Binding-site contacts:
Ligand atom O7 contacts residue LEU46 of chain 1.B at 4.5 Å.
Ligand atom O7 contacts residue ASN53 of chain 1.B at 3.3 Å (h-bond).
Ligand atom C1 contacts residue ASN53 of chain 1.B at 1.4 Å.
Ligand atom C4 contacts residue ASN53 of chain 1.B at 4.2 Å.
Ligand atom C8 contacts residue LEU46 of chain 1.B at 4.0 Å (hydrophobic).
Ligand atom C3 contacts residue ASN53 of chain 1.B at 3.8 Å.
Ligand atom O5 contacts residue ASN53 of chain 1.B at 2.4 Å (h-bond).
Ligand atom C2 contacts residue ASN53 of chain 1.B at 2.4 Å.
Ligand atom N2 contacts residue ASN53 of chain 1.B at 2.9 Å (h-bond).
Ligand atom C7 contacts residue LEU46 of chain 1.B at 4.1 Å (hydrophobic).
Ligand atom C5 contacts residue ASN53 of chain 1.B at 3.6 Å.
Ligand atom N2 contacts residue LEU46 of chain 1.B at 4.3 Å.
Ligand atom C7 contacts residue ASN53 of chain 1.B at 3.4 Å.

Sequence of chain 1.B:
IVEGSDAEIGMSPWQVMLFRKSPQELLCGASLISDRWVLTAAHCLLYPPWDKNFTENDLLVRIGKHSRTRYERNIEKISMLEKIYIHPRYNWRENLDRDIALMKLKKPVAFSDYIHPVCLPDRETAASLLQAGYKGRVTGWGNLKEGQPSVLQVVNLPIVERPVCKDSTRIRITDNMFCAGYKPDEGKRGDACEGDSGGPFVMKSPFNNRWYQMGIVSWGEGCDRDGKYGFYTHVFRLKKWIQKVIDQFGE

This small molecule binds to this protein.
Small molecule (SMILES): CC(=O)N[C@@H]1[C@@H](O)[C@H](O)[C@@H](CO)O[C@H]1O